A small-molecule ligand and the protein it binds are described below.
Small molecule (SMILES): Nc1ncnc2c1ncn2[C@@H]1O[C@H](CO[P](=O)(O)O[C@H]2[C@@H](O)[C@H](n3cnc4c(N)ncnc43)O[C@@H]2CO[P](=O)(O)O[C@H]2[C@@H](O)[C@H](n3cnc4c(N)ncnc43)O[C@@H]2CO)[C@@H](O)[C@H]1O

Sequence of chain 5.B:
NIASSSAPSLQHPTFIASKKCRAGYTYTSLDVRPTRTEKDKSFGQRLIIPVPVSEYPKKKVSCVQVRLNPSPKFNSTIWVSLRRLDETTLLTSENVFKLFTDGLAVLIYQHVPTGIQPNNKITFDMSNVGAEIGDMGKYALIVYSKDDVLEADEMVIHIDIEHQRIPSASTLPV

Binding-site contacts:
Ligand atom OP1 contacts residue SER211 of chain 5.B at 4.3 Å.
Ligand atom O2' contacts residue ARG65 of chain 5.B at 4.3 Å.
Ligand atom OP1 contacts residue ARG208 of chain 4.C at 4.1 Å.
Ligand atom OP1 contacts residue ARG208 of chain 5.B at 4.1 Å.
Ligand atom O5' contacts residue ARG208 of chain 4.C at 4.0 Å.
Ligand atom C1' contacts residue GLY67 of chain 5.B at 4.4 Å.
Ligand atom N3 contacts residue ARG65 of chain 5.B at 4.1 Å.
Ligand atom O2' contacts residue ARG208 of chain 5.B at 4.1 Å.
Ligand atom P contacts residue ARG208 of chain 4.C at 4.5 Å.
Ligand atom O2' contacts residue GLY67 of chain 5.B at 3.3 Å (h-bond).
Ligand atom OP2 contacts residue ARG208 of chain 4.C at 4.4 Å.
Ligand atom O2' contacts residue ALA66 of chain 5.B at 3.6 Å.

Sequence of chain 4.C:
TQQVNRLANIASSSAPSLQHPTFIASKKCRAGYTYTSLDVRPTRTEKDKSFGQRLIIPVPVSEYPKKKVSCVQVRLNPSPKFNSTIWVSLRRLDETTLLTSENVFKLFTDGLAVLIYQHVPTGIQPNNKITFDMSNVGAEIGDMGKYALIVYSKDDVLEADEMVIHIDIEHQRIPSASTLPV